Binding-site contacts:
Ligand atom CA contacts residue SER113 of chain 1.A at 3.1 Å.
Ligand atom N4 contacts residue GLY46 of chain 1.A at 3.6 Å (h-bond).
Ligand atom C5 contacts residue GLU204 of chain 1.A at 3.2 Å.
Ligand atom N contacts residue GLU204 of chain 1.A at 2.4 Å (salt-bridge).
Ligand atom O contacts residue GLY45 of chain 1.A at 3.6 Å.
Ligand atom C5 contacts residue HIS296 of chain 1.A at 4.2 Å.
Ligand atom O contacts residue TRP114 of chain 1.A at 2.6 Å (h-bond).
Ligand atom CB contacts residue GLY46 of chain 1.A at 3.2 Å.
Ligand atom O1 contacts residue GLU204 of chain 1.A at 4.2 Å.
Ligand atom O1 contacts residue HIS296 of chain 1.A at 3.6 Å.
Ligand atom CA contacts residue GLY46 of chain 1.A at 3.3 Å.
Ligand atom CB contacts residue TRP114 of chain 1.A at 4.2 Å (hydrophobic).
Ligand atom N4 contacts residue PHE228 of chain 1.A at 3.9 Å.
Ligand atom N4 contacts residue GLU204 of chain 1.A at 2.5 Å (salt-bridge).
Ligand atom CB contacts residue SER113 of chain 1.A at 3.6 Å.
Ligand atom C8 contacts residue HIS296 of chain 1.A at 3.5 Å.
Ligand atom C contacts residue TRP114 of chain 1.A at 3.7 Å (hydrophobic).
Ligand atom N3 contacts residue GLU204 of chain 1.A at 3.3 Å (salt-bridge).
Ligand atom C contacts residue GLY46 of chain 1.A at 3.1 Å.
Ligand atom C8 contacts residue VAL208 of chain 1.A at 4.0 Å (hydrophobic).
Ligand atom C5 contacts residue GLY45 of chain 1.A at 4.1 Å.
Ligand atom CA contacts residue GLU232 of chain 1.A at 4.1 Å.
Ligand atom C8 contacts residue ARG136 of chain 1.A at 3.1 Å.
Ligand atom C5 contacts residue GLY46 of chain 1.A at 3.3 Å.
Ligand atom O contacts residue SER113 of chain 1.A at 2.8 Å (h-bond).
Ligand atom N contacts residue GLY46 of chain 1.A at 3.0 Å (h-bond).
Ligand atom C7 contacts residue ARG136 of chain 1.A at 3.1 Å.
Ligand atom C contacts residue GLY45 of chain 1.A at 4.2 Å.
Ligand atom C8 contacts residue SER297 of chain 1.A at 3.9 Å.
Ligand atom CA contacts residue GLU204 of chain 1.A at 3.2 Å.
Ligand atom CB contacts residue PHE139 of chain 1.A at 3.6 Å (hydrophobic).
Ligand atom C6 contacts residue ARG136 of chain 1.A at 4.0 Å.
Ligand atom C contacts residue SER113 of chain 1.A at 2.7 Å.
Ligand atom O1 contacts residue SER113 of chain 1.A at 2.9 Å (h-bond).
Ligand atom C contacts residue GLU204 of chain 1.A at 3.7 Å.
Ligand atom O1 contacts residue GLY46 of chain 1.A at 4.0 Å.
Ligand atom O1 contacts residue GLY45 of chain 1.A at 4.2 Å.
Ligand atom C5 contacts residue SER113 of chain 1.A at 3.2 Å.
Ligand atom O contacts residue GLY46 of chain 1.A at 2.7 Å (h-bond).
Ligand atom N contacts residue GLU232 of chain 1.A at 2.7 Å (salt-bridge).

This small molecule binds to this protein.
Small molecule (SMILES): C[C@H](N)C(=O)c1nnc(C(C)(C)C)o1

Sequence of chain 1.A:
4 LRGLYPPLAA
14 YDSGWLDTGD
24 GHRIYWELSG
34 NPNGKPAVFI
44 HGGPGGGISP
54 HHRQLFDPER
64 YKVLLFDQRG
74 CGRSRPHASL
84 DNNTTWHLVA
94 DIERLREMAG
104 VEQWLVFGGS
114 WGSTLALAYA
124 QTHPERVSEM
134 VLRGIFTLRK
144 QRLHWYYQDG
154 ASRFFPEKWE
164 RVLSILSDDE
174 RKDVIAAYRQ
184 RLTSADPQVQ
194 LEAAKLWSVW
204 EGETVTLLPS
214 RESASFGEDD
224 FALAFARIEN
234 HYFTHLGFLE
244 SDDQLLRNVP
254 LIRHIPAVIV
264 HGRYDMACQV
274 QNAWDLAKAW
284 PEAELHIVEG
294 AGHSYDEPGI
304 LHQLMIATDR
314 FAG